Binding-site contacts:
Ligand atom C8 contacts residue TYR47 of chain 1.B at 4.0 Å (hydrophobic).
Ligand atom C10 contacts residue GLY228 of chain 1.B at 3.8 Å.
Ligand atom C9 contacts residue TRP50 of chain 1.B at 3.6 Å (hydrophobic).
Ligand atom C7 contacts residue TYR47 of chain 1.B at 3.7 Å (hydrophobic).
Ligand atom C5 contacts residue SER226 of chain 1.B at 3.8 Å.
Ligand atom C9 contacts residue HIS43 of chain 1.B at 3.7 Å.
Ligand atom N13 contacts residue GLY228 of chain 1.B at 2.8 Å (h-bond).
Ligand atom C24 contacts residue TYR47 of chain 1.B at 3.4 Å (hydrophobic).
Ligand atom O15 contacts residue GLU229 of chain 1.B at 3.8 Å.
Ligand atom C23 contacts residue LEU96 of chain 1.B at 4.0 Å (hydrophobic).
Ligand atom C3 contacts residue DMS1 of chain 1.G at 3.7 Å.
Ligand atom C8 contacts residue HIS43 of chain 1.B at 4.0 Å.
Ligand atom C5 contacts residue HIS43 of chain 1.B at 3.9 Å.
Ligand atom C22 contacts residue GLU94 of chain 1.B at 3.5 Å.
Ligand atom C21 contacts residue ASN95 of chain 1.B at 3.9 Å.
Ligand atom C9 contacts residue DMS1 of chain 1.G at 4.0 Å.
Ligand atom C3 contacts residue HIS43 of chain 1.B at 3.7 Å.
Ligand atom C3 contacts residue SER226 of chain 1.B at 3.8 Å.
Ligand atom C5 contacts residue LEU96 of chain 1.B at 3.4 Å (hydrophobic).
Ligand atom C23 contacts residue TYR47 of chain 1.B at 4.0 Å (hydrophobic).
Ligand atom C12 contacts residue GLY228 of chain 1.B at 3.7 Å.
Ligand atom O11 contacts residue GLY228 of chain 1.B at 2.9 Å (h-bond).
Ligand atom N1 contacts residue SER205 of chain 1.B at 3.7 Å.
Ligand atom C6 contacts residue HIS43 of chain 1.B at 4.0 Å.
Ligand atom C6 contacts residue LEU96 of chain 1.B at 3.2 Å (hydrophobic).
Ligand atom N1 contacts residue DMS1 of chain 1.G at 2.6 Å (h-bond).
Ligand atom C8 contacts residue TRP50 of chain 1.B at 3.3 Å (hydrophobic).
Ligand atom C5 contacts residue TRP227 of chain 1.B at 4.0 Å (hydrophobic).
Ligand atom C22 contacts residue ASN95 of chain 1.B at 3.6 Å.
Ligand atom C4 contacts residue HIS43 of chain 1.B at 3.6 Å.
Ligand atom O11 contacts residue TRP227 of chain 1.B at 3.6 Å.
Ligand atom C18 contacts residue TRP227 of chain 1.B at 3.6 Å (hydrophobic).
Ligand atom S14 contacts residue GLY228 of chain 1.B at 3.5 Å (h-bond).
Ligand atom C2 contacts residue DMS1 of chain 1.G at 3.1 Å.
Ligand atom C19 contacts residue TRP227 of chain 1.B at 3.2 Å (hydrophobic).
Ligand atom C22 contacts residue LEU96 of chain 1.B at 3.6 Å (hydrophobic).
Ligand atom O15 contacts residue GLY228 of chain 1.B at 3.1 Å (h-bond).
Ligand atom C17 contacts residue GLY228 of chain 1.B at 4.0 Å.
Ligand atom C18 contacts residue GLY228 of chain 1.B at 3.5 Å.
Ligand atom C3 contacts residue SER205 of chain 1.B at 3.7 Å.

This protein binds this small molecule.
Small molecule (SMILES): N[C@@H](Cc1ccccc1)[C@H](O)CNS(=O)(=O)c1ccc2ccccc2c1

Sequence of chain 1.B:
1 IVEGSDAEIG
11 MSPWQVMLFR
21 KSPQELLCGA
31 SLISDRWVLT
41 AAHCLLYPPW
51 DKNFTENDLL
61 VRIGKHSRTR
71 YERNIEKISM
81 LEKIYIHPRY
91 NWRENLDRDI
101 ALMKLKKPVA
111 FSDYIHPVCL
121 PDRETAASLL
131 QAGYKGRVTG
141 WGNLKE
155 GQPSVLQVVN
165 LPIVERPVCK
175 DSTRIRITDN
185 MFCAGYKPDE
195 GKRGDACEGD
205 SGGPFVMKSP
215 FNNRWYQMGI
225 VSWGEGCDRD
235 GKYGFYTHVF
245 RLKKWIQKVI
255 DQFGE